Binding-site contacts:
Ligand atom C3 contacts residue ASN65 of chain 1.A at 3.6 Å.
Ligand atom C4 contacts residue ASN65 of chain 1.A at 4.0 Å.
Ligand atom C1 contacts residue ASN65 of chain 1.A at 1.4 Å.
Ligand atom C7 contacts residue ASN65 of chain 1.A at 3.2 Å.
Ligand atom C8 contacts residue ILE392 of chain 1.A at 4.1 Å (hydrophobic).
Ligand atom N2 contacts residue ASN65 of chain 1.A at 2.6 Å (h-bond).
Ligand atom C7 contacts residue ILE361 of chain 1.A at 4.2 Å (hydrophobic).
Ligand atom C8 contacts residue ILE361 of chain 1.A at 4.0 Å (hydrophobic).
Ligand atom C2 contacts residue ASN65 of chain 1.A at 2.2 Å.
Ligand atom N2 contacts residue ILE361 of chain 1.A at 4.1 Å.
Ligand atom O7 contacts residue LYS62 of chain 1.A at 4.2 Å.
Ligand atom O7 contacts residue ASN65 of chain 1.A at 3.1 Å (h-bond).
Ligand atom C8 contacts residue ASN65 of chain 1.A at 4.5 Å.
Ligand atom C5 contacts residue ASN65 of chain 1.A at 3.6 Å.
Ligand atom O5 contacts residue ASN65 of chain 1.A at 2.4 Å (h-bond).

The small molecule below binds the protein below.
Small molecule (SMILES): CC(=O)N[C@@H]1[C@@H](O)[C@H](O)[C@@H](CO)O[C@H]1O

Sequence of chain 1.A:
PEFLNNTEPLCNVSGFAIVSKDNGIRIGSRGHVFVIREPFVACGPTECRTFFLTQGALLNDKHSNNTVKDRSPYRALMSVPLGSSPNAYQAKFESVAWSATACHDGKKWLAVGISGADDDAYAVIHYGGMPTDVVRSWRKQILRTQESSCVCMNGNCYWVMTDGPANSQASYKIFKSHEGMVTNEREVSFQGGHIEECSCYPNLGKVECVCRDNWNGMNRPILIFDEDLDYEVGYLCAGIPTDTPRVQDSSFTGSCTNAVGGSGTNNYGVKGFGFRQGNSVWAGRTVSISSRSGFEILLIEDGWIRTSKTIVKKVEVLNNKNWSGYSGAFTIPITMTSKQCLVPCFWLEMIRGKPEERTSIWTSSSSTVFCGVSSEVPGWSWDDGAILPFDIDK